Sequence of chain 6.A:
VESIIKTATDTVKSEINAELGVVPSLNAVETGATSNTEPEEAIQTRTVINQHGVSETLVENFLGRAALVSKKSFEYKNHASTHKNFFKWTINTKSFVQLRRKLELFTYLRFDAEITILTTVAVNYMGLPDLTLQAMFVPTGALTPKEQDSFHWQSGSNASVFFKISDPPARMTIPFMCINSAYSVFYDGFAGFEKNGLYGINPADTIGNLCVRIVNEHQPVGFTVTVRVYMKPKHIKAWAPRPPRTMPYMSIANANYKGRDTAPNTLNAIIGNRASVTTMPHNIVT

This small molecule binds to this protein.
Small molecule (SMILES): CC(=O)N[C@@H]1[C@@H](O)[C@H](O[C@@H]2O[C@H](CO[C@]3(C(=O)O)C[C@H](O)[C@@H](NC(C)=O)[C@H]([C@H](O)[C@H](O)CO)O3)[C@H](O)[C@H](O)[C@H]2O)[C@@H](CO)O[C@H]1O

Sequence of chain 6.C:
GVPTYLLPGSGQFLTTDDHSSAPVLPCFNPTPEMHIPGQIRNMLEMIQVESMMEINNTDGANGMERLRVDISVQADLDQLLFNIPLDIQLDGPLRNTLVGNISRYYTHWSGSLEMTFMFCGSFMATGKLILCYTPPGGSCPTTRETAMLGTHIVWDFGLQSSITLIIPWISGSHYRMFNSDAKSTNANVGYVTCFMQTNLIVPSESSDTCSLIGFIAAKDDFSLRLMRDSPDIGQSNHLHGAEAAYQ

Binding-site contacts:
Ligand atom C4 contacts residue ARG104 of chain 6.C at 4.0 Å.
Ligand atom O4 contacts residue ASN275 of chain 6.A at 3.0 Å (h-bond).
Ligand atom O3 contacts residue ASP91 of chain 6.C at 4.0 Å.
Ligand atom C4 contacts residue PRO274 of chain 6.A at 4.0 Å (hydrophobic).
Ligand atom C4 contacts residue ASP91 of chain 6.C at 3.3 Å.
Ligand atom O1B contacts residue ARG104 of chain 6.C at 2.8 Å (salt-bridge).
Ligand atom O7 contacts residue SER180 of chain 6.C at 3.7 Å.
Ligand atom N5 contacts residue PRO231 of chain 6.C at 2.9 Å (h-bond).
Ligand atom O4 contacts residue ASP91 of chain 6.C at 2.8 Å (salt-bridge).
Ligand atom C3 contacts residue PRO274 of chain 6.A at 4.1 Å (hydrophobic).
Ligand atom C5 contacts residue PRO274 of chain 6.A at 3.9 Å (hydrophobic).
Ligand atom O7 contacts residue PRO274 of chain 6.A at 3.4 Å.
Ligand atom O6 contacts residue ASP91 of chain 6.C at 3.3 Å.
Ligand atom C4 contacts residue ASP232 of chain 6.C at 3.5 Å.
Ligand atom C1 contacts residue ARG104 of chain 6.C at 3.7 Å.
Ligand atom C10 contacts residue ASN275 of chain 6.A at 3.2 Å.
Ligand atom O4 contacts residue ARG95 of chain 6.C at 3.6 Å.
Ligand atom O3 contacts residue GLY282 of chain 6.A at 3.4 Å.
Ligand atom N5 contacts residue ASN275 of chain 6.A at 3.5 Å (h-bond).
Ligand atom C3 contacts residue ASP232 of chain 6.C at 4.1 Å.
Ligand atom C4 contacts residue ASN275 of chain 6.A at 3.8 Å.
Ligand atom O4 contacts residue PRO231 of chain 6.C at 3.8 Å.
Ligand atom C3 contacts residue ARG104 of chain 6.C at 3.9 Å.
Ligand atom C5 contacts residue PRO231 of chain 6.C at 3.6 Å (hydrophobic).
Ligand atom C10 contacts residue PRO231 of chain 6.C at 3.9 Å (hydrophobic).
Ligand atom O6 contacts residue PRO274 of chain 6.A at 3.7 Å.
Ligand atom C3 contacts residue ARG95 of chain 6.C at 3.9 Å.
Ligand atom O4 contacts residue ASP232 of chain 6.C at 2.8 Å (salt-bridge).
Ligand atom C4 contacts residue PRO231 of chain 6.C at 3.4 Å (hydrophobic).
Ligand atom O10 contacts residue ARG270 of chain 6.A at 4.0 Å.
Ligand atom C11 contacts residue PRO231 of chain 6.C at 4.0 Å (hydrophobic).
Ligand atom C6 contacts residue PRO231 of chain 6.C at 4.0 Å (hydrophobic).
Ligand atom C6 contacts residue ASP91 of chain 6.C at 3.9 Å.
Ligand atom C11 contacts residue ASP232 of chain 6.C at 3.8 Å.
Ligand atom C11 contacts residue ILE233 of chain 6.C at 3.8 Å (hydrophobic).
Ligand atom C11 contacts residue GLY234 of chain 6.C at 3.9 Å.
Ligand atom O3 contacts residue PRO274 of chain 6.A at 3.9 Å.
Ligand atom O10 contacts residue ASN275 of chain 6.A at 2.9 Å (h-bond).
Ligand atom C3 contacts residue PRO274 of chain 6.A at 3.8 Å (hydrophobic).
Ligand atom C5 contacts residue ASN275 of chain 6.A at 3.5 Å.